Binding-site contacts:
Ligand atom C31 contacts residue TYR137 of chain 1.A at 4.0 Å (hydrophobic).
Ligand atom C9 contacts residue ILE151 of chain 1.A at 3.9 Å (hydrophobic).
Ligand atom C32 contacts residue PHE92 of chain 1.A at 3.7 Å (hydrophobic).
Ligand atom O4 contacts residue TYR283 of chain 1.A at 2.7 Å (h-bond).
Ligand atom C30 contacts residue PHE92 of chain 1.A at 3.8 Å (hydrophobic).
Ligand atom C12 contacts residue ARG90 of chain 1.A at 4.0 Å.
Ligand atom C20 contacts residue CYS95 of chain 1.A at 4.0 Å (hydrophobic).
Ligand atom C4 contacts residue ILE151 of chain 1.A at 3.7 Å (hydrophobic).
Ligand atom C22 contacts residue CYS95 of chain 1.A at 3.4 Å (hydrophobic).
Ligand atom C24 contacts residue CYS95 of chain 1.A at 3.9 Å (hydrophobic).
Ligand atom C31 contacts residue SER99 of chain 1.A at 4.0 Å.
Ligand atom C30 contacts residue CYS95 of chain 1.A at 3.8 Å (hydrophobic).
Ligand atom O4 contacts residue HIS259 of chain 1.A at 3.8 Å.
Ligand atom O3 contacts residue HIS133 of chain 1.A at 4.0 Å.
Ligand atom O3 contacts residue TYR137 of chain 1.A at 2.8 Å (h-bond).
Ligand atom C27 contacts residue ARG98 of chain 1.A at 3.1 Å.
Ligand atom C28 contacts residue ARG98 of chain 1.A at 3.2 Å.
Ligand atom C31 contacts residue HIS259 of chain 1.A at 3.6 Å.
Ligand atom C8 contacts residue ILE151 of chain 1.A at 3.9 Å (hydrophobic).
Ligand atom C33 contacts residue ARG98 of chain 1.A at 3.6 Å.
Ligand atom C29 contacts residue CYS95 of chain 1.A at 4.0 Å (hydrophobic).
Ligand atom C39 contacts residue GLU69 of chain 1.A at 4.0 Å.
Ligand atom C26 contacts residue CYS95 of chain 1.A at 3.7 Å (hydrophobic).
Ligand atom C23 contacts residue ILE136 of chain 1.A at 3.8 Å (hydrophobic).
Ligand atom O2 contacts residue ARG98 of chain 1.A at 3.8 Å.
Ligand atom C11 contacts residue GLY94 of chain 1.A at 3.7 Å.
Ligand atom C24 contacts residue SER99 of chain 1.A at 3.7 Å.
Ligand atom C34 contacts residue ARG98 of chain 1.A at 3.9 Å.
Ligand atom C23 contacts residue SER99 of chain 1.A at 3.9 Å.
Ligand atom C4 contacts residue CYS95 of chain 1.A at 4.0 Å (hydrophobic).
Ligand atom C25 contacts residue CYS95 of chain 1.A at 3.7 Å (hydrophobic).
Ligand atom N contacts residue CYS95 of chain 1.A at 3.3 Å (h-bond).
Ligand atom O4 contacts residue HIS133 of chain 1.A at 3.5 Å (h-bond).
Ligand atom O4 contacts residue SER99 of chain 1.A at 3.5 Å (h-bond).
Ligand atom C32 contacts residue GLN96 of chain 1.A at 3.7 Å.
Ligand atom O1 contacts residue ARG98 of chain 1.A at 3.7 Å.
Ligand atom C31 contacts residue TYR283 of chain 1.A at 3.7 Å (hydrophobic).
Ligand atom O3 contacts residue HIS259 of chain 1.A at 3.1 Å.
Ligand atom C42 contacts residue GLU69 of chain 1.A at 3.9 Å.
Ligand atom C1 contacts residue ILE151 of chain 1.A at 4.0 Å (hydrophobic).

A protein and the small-molecule ligand that binds it are described below.
Small molecule (SMILES): CCCCOc1ccc(C[C@H](CC)C(=O)O)cc1CNC(=O)c1ccc(C23CC4CC(CC(C4)C2)C3)cc1

Sequence of chain 1.A:
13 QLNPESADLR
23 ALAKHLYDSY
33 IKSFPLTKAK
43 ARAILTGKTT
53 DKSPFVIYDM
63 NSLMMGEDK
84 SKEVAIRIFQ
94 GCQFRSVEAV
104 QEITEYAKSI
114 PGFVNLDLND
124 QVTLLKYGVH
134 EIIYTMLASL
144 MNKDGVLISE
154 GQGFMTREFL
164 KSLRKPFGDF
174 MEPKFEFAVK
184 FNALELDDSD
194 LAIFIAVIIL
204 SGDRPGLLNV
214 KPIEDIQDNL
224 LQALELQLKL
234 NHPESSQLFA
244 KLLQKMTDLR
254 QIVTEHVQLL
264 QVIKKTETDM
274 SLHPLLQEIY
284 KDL